A protein and the small-molecule ligand that binds it are described below.
Small molecule (SMILES): CC[C@@H](NC(=O)[C@@H](O)[C@H](C)NC(=O)[C@H](CC(=O)N(C)C)NC(=O)[C@@H](NC(=O)[C@@H](NC(=O)CCCCCN)C(C)(C)C)C(C)(C)C)c1ccccc1

Binding-site contacts:
Ligand atom O3 contacts residue ARG165 of chain 1.D at 2.7 Å (salt-bridge).
Ligand atom C4 contacts residue SER132 of chain 1.D at 1.4 Å.
Ligand atom O4 contacts residue SER132 of chain 1.D at 2.3 Å (h-bond).
Ligand atom CA3 contacts residue LEU133 of chain 1.D at 3.7 Å (hydrophobic).
Ligand atom N3 contacts residue LEU133 of chain 1.D at 3.1 Å (h-bond).
Ligand atom CG31 contacts residue GLU31 of chain 1.D at 3.4 Å.
Ligand atom C contacts residue ARG137 of chain 1.D at 3.6 Å.
Ligand atom CG4 contacts residue SER134 of chain 1.D at 3.6 Å.
Ligand atom CE2 contacts residue LYS156 of chain 1.D at 3.2 Å.
Ligand atom O contacts residue ARG136 of chain 1.D at 3.6 Å.
Ligand atom O11 contacts residue SER132 of chain 1.D at 3.0 Å (h-bond).
Ligand atom O contacts residue ARG137 of chain 1.D at 2.7 Å (salt-bridge).
Ligand atom CA1 contacts residue SER135 of chain 1.D at 3.6 Å.
Ligand atom CG11 contacts residue SER135 of chain 1.D at 3.3 Å.
Ligand atom C41 contacts residue ARG165 of chain 1.D at 3.6 Å.
Ligand atom O4 contacts residue ARG165 of chain 1.D at 2.9 Å (salt-bridge).
Ligand atom CB4 contacts residue ARG166 of chain 1.D at 3.6 Å.
Ligand atom O2 contacts residue LEU133 of chain 1.D at 3.7 Å.
Ligand atom C8 contacts residue ILE231 of chain 1.D at 3.6 Å (hydrophobic).
Ligand atom CB3 contacts residue HIS63 of chain 1.D at 3.4 Å.
Ligand atom OD1 contacts residue SER134 of chain 1.D at 2.5 Å (h-bond).
Ligand atom O2 contacts residue SER135 of chain 1.D at 3.3 Å (h-bond).
Ligand atom CB4 contacts residue SER132 of chain 1.D at 3.1 Å.
Ligand atom CA4 contacts residue SER132 of chain 1.D at 2.4 Å.
Ligand atom C11 contacts residue HIS63 of chain 1.D at 3.3 Å.
Ligand atom N21 contacts residue SER132 of chain 1.D at 3.4 Å (h-bond).
Ligand atom C11 contacts residue ARG165 of chain 1.D at 3.7 Å.
Ligand atom CG21 contacts residue GLU31 of chain 1.D at 3.6 Å.
Ligand atom O11 contacts residue HIS63 of chain 1.D at 2.7 Å (h-bond).
Ligand atom C311 contacts residue VAL163 of chain 1.D at 3.5 Å (hydrophobic).
Ligand atom C9 contacts residue VAL163 of chain 1.D at 3.0 Å (hydrophobic).
Ligand atom O4 contacts residue GLY164 of chain 1.D at 3.3 Å.
Ligand atom C311 contacts residue CYS161 of chain 1.D at 3.4 Å (hydrophobic).
Ligand atom O2 contacts residue SER134 of chain 1.D at 3.6 Å.
Ligand atom N1 contacts residue SER135 of chain 1.D at 3.0 Å (h-bond).
Ligand atom CG31 contacts residue ARG137 of chain 1.D at 3.5 Å.
Ligand atom CG4 contacts residue HIS63 of chain 1.D at 3.5 Å.
Ligand atom N3 contacts residue SER132 of chain 1.D at 2.6 Å (h-bond).
Ligand atom C11 contacts residue SER132 of chain 1.D at 2.4 Å.
Ligand atom C5 contacts residue ARG165 of chain 1.D at 3.4 Å.

Sequence of chain 1.D:
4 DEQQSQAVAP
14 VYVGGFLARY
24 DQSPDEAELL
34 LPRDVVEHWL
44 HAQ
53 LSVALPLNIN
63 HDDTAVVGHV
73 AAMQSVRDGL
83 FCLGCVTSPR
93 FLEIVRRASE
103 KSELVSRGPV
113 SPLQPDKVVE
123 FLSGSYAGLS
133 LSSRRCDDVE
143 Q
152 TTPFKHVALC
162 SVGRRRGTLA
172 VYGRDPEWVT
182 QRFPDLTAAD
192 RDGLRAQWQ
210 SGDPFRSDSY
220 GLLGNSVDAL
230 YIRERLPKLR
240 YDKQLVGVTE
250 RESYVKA